A small-molecule ligand and the protein it binds are described below.
Small molecule (SMILES): NC(=O)CC[C@H](N)C(=O)O

Sequence of chain 1.B:
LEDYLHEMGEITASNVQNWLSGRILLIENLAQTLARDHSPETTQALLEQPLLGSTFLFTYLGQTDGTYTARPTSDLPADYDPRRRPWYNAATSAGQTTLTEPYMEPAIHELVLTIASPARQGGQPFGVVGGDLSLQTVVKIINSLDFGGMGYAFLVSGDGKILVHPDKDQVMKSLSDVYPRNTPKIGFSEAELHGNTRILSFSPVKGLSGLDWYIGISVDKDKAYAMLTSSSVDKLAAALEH

Binding-site contacts:
Ligand atom C contacts residue TRP120 of chain 1.B at 3.2 Å (hydrophobic).
Ligand atom OE1 contacts residue TYR101 of chain 1.B at 2.4 Å (h-bond).
Ligand atom CA contacts residue GLU138 of chain 1.B at 3.3 Å.
Ligand atom N contacts residue TYR136 of chain 1.B at 3.2 Å (h-bond).
Ligand atom C contacts residue TYR113 of chain 1.B at 3.4 Å (hydrophobic).
Ligand atom OE1 contacts residue ALA103 of chain 1.B at 3.7 Å.
Ligand atom N contacts residue GLU138 of chain 1.B at 2.4 Å (salt-bridge).
Ligand atom OXT contacts residue TRP120 of chain 1.B at 2.5 Å (h-bond).
Ligand atom OXT contacts residue ARG118 of chain 1.B at 3.1 Å (salt-bridge).
Ligand atom OXT contacts residue TYR113 of chain 1.B at 2.4 Å (h-bond).
Ligand atom O contacts residue PRO139 of chain 1.B at 3.8 Å.
Ligand atom C contacts residue TYR136 of chain 1.B at 3.7 Å (hydrophobic).
Ligand atom CB contacts residue TYR113 of chain 1.B at 3.7 Å (hydrophobic).
Ligand atom NE2 contacts residue PHE91 of chain 1.B at 3.2 Å.
Ligand atom OE1 contacts residue SER107 of chain 1.B at 3.9 Å.
Ligand atom NE2 contacts residue SER107 of chain 1.B at 2.8 Å (h-bond).
Ligand atom CG contacts residue TYR101 of chain 1.B at 3.4 Å (hydrophobic).
Ligand atom CB contacts residue TYR101 of chain 1.B at 3.3 Å (hydrophobic).
Ligand atom O contacts residue TYR136 of chain 1.B at 3.2 Å.
Ligand atom CD contacts residue GLU138 of chain 1.B at 3.8 Å.
Ligand atom N contacts residue ASP165 of chain 1.B at 2.7 Å (salt-bridge).
Ligand atom NE2 contacts residue ALA140 of chain 1.B at 3.8 Å.
Ligand atom C contacts residue GLU138 of chain 1.B at 3.9 Å.
Ligand atom CG contacts residue ASP165 of chain 1.B at 3.6 Å.
Ligand atom CG contacts residue GLU138 of chain 1.B at 3.2 Å.
Ligand atom CD contacts residue PHE91 of chain 1.B at 3.8 Å (hydrophobic).
Ligand atom CD contacts residue TYR101 of chain 1.B at 3.2 Å (hydrophobic).
Ligand atom CG contacts residue PHE91 of chain 1.B at 3.9 Å (hydrophobic).
Ligand atom NE2 contacts residue GLU138 of chain 1.B at 3.5 Å (salt-bridge).
Ligand atom CA contacts residue TYR136 of chain 1.B at 3.8 Å (hydrophobic).
Ligand atom CG contacts residue TYR93 of chain 1.B at 3.9 Å (hydrophobic).
Ligand atom C contacts residue ARG118 of chain 1.B at 3.1 Å.
Ligand atom CA contacts residue ASP165 of chain 1.B at 3.5 Å.
Ligand atom CA contacts residue TYR93 of chain 1.B at 3.8 Å (hydrophobic).
Ligand atom O contacts residue ARG118 of chain 1.B at 2.5 Å (salt-bridge).
Ligand atom CB contacts residue GLU138 of chain 1.B at 3.4 Å.
Ligand atom O contacts residue GLU138 of chain 1.B at 3.6 Å (salt-bridge).
Ligand atom O contacts residue TRP120 of chain 1.B at 3.8 Å.
Ligand atom OE1 contacts residue LEU109 of chain 1.B at 3.5 Å.
Ligand atom CD contacts residue SER107 of chain 1.B at 3.7 Å.